Sequence of chain 1.E:
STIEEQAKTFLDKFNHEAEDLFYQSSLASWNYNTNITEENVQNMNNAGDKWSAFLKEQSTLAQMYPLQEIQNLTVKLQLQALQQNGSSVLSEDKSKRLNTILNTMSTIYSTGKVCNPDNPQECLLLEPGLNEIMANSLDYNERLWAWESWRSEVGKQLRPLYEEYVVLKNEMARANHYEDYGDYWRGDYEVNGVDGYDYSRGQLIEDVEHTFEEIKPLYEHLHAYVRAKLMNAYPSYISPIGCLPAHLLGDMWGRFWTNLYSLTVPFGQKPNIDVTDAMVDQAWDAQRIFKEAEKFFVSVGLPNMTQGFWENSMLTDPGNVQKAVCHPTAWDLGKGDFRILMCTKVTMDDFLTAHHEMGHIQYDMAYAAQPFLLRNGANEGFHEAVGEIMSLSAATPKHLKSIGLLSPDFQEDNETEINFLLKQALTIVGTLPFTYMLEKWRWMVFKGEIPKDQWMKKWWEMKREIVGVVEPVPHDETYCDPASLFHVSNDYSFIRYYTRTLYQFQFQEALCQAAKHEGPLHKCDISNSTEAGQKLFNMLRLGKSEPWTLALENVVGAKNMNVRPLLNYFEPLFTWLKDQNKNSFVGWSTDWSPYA

Binding-site contacts:
Ligand atom O5 contacts residue SER88 of chain 1.E at 3.2 Å (h-bond).
Ligand atom O7 contacts residue ASN85 of chain 1.E at 3.0 Å (h-bond).
Ligand atom C5 contacts residue VAL89 of chain 1.E at 4.0 Å (hydrophobic).
Ligand atom C5 contacts residue SER88 of chain 1.E at 3.5 Å.
Ligand atom C4 contacts residue ASN85 of chain 1.E at 4.2 Å.
Ligand atom C3 contacts residue GLN63 of chain 1.E at 4.0 Å.
Ligand atom O6 contacts residue VAL89 of chain 1.E at 3.4 Å.
Ligand atom O7 contacts residue ASN176 of chain 1.E at 3.5 Å.
Ligand atom N2 contacts residue ASN85 of chain 1.E at 2.9 Å (h-bond).
Ligand atom C1 contacts residue ASN85 of chain 1.E at 1.4 Å.
Ligand atom C1 contacts residue GLN63 of chain 1.E at 4.5 Å.
Ligand atom O6 contacts residue SER88 of chain 1.E at 4.5 Å.
Ligand atom C1 contacts residue VAL89 of chain 1.E at 3.9 Å (hydrophobic).
Ligand atom N2 contacts residue GLN63 of chain 1.E at 4.5 Å.
Ligand atom C6 contacts residue SER88 of chain 1.E at 3.3 Å.
Ligand atom C3 contacts residue ASN85 of chain 1.E at 3.8 Å.
Ligand atom O7 contacts residue HIS177 of chain 1.E at 3.6 Å.
Ligand atom C8 contacts residue HIS177 of chain 1.E at 4.0 Å.
Ligand atom C7 contacts residue ASN85 of chain 1.E at 3.1 Å.
Ligand atom O7 contacts residue ALA175 of chain 1.E at 2.9 Å (h-bond).
Ligand atom C8 contacts residue ASN85 of chain 1.E at 4.3 Å.
Ligand atom C7 contacts residue ALA175 of chain 1.E at 4.1 Å (hydrophobic).
Ligand atom O5 contacts residue ASN85 of chain 1.E at 2.4 Å (h-bond).
Ligand atom C6 contacts residue VAL89 of chain 1.E at 3.8 Å (hydrophobic).
Ligand atom C1 contacts residue SER88 of chain 1.E at 4.0 Å.
Ligand atom C5 contacts residue ASN85 of chain 1.E at 3.7 Å.
Ligand atom C2 contacts residue ASN85 of chain 1.E at 2.5 Å.
Ligand atom O5 contacts residue VAL89 of chain 1.E at 3.0 Å.
Ligand atom C7 contacts residue HIS177 of chain 1.E at 4.0 Å.

The protein below binds the small molecule below.
Small molecule (SMILES): CC(=O)N[C@@H]1[C@@H](O)[C@H](O)[C@@H](CO)O[C@H]1O